A protein and the small-molecule ligand that binds it are described below.
Small molecule (SMILES): Cn1c(=O)ccc2cc(N)ccc21

Binding-site contacts:
Ligand atom C8 contacts residue EDO1 of chain 1.G at 4.1 Å.
Ligand atom N1 contacts residue EDO1 of chain 1.G at 1.1 Å.
Ligand atom C3 contacts residue ASN110 of chain 1.B at 3.9 Å.
Ligand atom C5 contacts residue PHE116 of chain 1.B at 3.6 Å (hydrophobic).
Ligand atom O1 contacts residue ASN110 of chain 1.B at 2.8 Å (h-bond).
Ligand atom C3 contacts residue EDO1 of chain 1.G at 1.5 Å.
Ligand atom C4 contacts residue VAL64 of chain 1.B at 4.1 Å (hydrophobic).
Ligand atom C2 contacts residue PHE116 of chain 1.B at 4.0 Å (hydrophobic).
Ligand atom C4 contacts residue PHE116 of chain 1.B at 4.3 Å (hydrophobic).
Ligand atom C6 contacts residue VAL64 of chain 1.B at 4.1 Å (hydrophobic).
Ligand atom C5 contacts residue EDO1 of chain 1.G at 3.1 Å.
Ligand atom C7 contacts residue PHE116 of chain 1.B at 4.0 Å (hydrophobic).
Ligand atom C10 contacts residue VAL59 of chain 1.B at 3.9 Å (hydrophobic).
Ligand atom C6 contacts residue PHE116 of chain 1.B at 3.9 Å (hydrophobic).
Ligand atom N1 contacts residue VAL59 of chain 1.B at 3.8 Å.
Ligand atom C9 contacts residue PHE116 of chain 1.B at 3.6 Å (hydrophobic).
Ligand atom C2 contacts residue ASN110 of chain 1.B at 3.5 Å.
Ligand atom O1 contacts residue CYS106 of chain 1.B at 3.8 Å.
Ligand atom C5 contacts residue VAL59 of chain 1.B at 4.2 Å (hydrophobic).
Ligand atom C8 contacts residue PHE116 of chain 1.B at 3.9 Å (hydrophobic).
Ligand atom C8 contacts residue ILE54 of chain 1.B at 3.8 Å (hydrophobic).
Ligand atom C10 contacts residue EDO1 of chain 1.G at 2.2 Å.
Ligand atom C1 contacts residue VAL59 of chain 1.B at 4.3 Å (hydrophobic).
Ligand atom C9 contacts residue EDO1 of chain 1.G at 2.7 Å.
Ligand atom C9 contacts residue ILE54 of chain 1.B at 3.2 Å (hydrophobic).
Ligand atom O1 contacts residue EDO1 of chain 1.G at 1.0 Å (h-bond).
Ligand atom C3 contacts residue TYR109 of chain 1.B at 3.7 Å (hydrophobic).
Ligand atom N1 contacts residue PHE116 of chain 1.B at 3.8 Å.
Ligand atom C1 contacts residue PHE116 of chain 1.B at 4.3 Å (hydrophobic).
Ligand atom C3 contacts residue PHE116 of chain 1.B at 4.3 Å (hydrophobic).
Ligand atom C1 contacts residue ILE54 of chain 1.B at 3.7 Å (hydrophobic).
Ligand atom C1 contacts residue PHE55 of chain 1.B at 4.1 Å (hydrophobic).
Ligand atom C2 contacts residue VAL59 of chain 1.B at 4.1 Å (hydrophobic).
Ligand atom C1 contacts residue EDO1 of chain 1.G at 0.4 Å.
Ligand atom C10 contacts residue PHE116 of chain 1.B at 3.5 Å (hydrophobic).
Ligand atom C2 contacts residue EDO1 of chain 1.G at 0.5 Å.
Ligand atom O1 contacts residue TYR109 of chain 1.B at 4.3 Å.
Ligand atom C1 contacts residue CYS106 of chain 1.B at 4.2 Å (hydrophobic).
Ligand atom C9 contacts residue VAL59 of chain 1.B at 4.3 Å (hydrophobic).
Ligand atom C4 contacts residue EDO1 of chain 1.G at 2.6 Å.

Sequence of chain 1.B:
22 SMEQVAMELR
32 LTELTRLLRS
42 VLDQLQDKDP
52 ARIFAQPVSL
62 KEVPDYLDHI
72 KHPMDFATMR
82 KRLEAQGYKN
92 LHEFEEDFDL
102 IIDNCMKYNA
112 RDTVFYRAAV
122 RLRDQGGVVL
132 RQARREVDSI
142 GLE